This small molecule binds to this protein.
Small molecule (SMILES): CC(=O)N[C@H]1[C@H](O[C@H]2[C@H](O)[C@@H](NC(C)=O)CO[C@@H]2CO)O[C@H](CO)[C@@H](O)[C@@H]1O

Sequence of chain 1.A:
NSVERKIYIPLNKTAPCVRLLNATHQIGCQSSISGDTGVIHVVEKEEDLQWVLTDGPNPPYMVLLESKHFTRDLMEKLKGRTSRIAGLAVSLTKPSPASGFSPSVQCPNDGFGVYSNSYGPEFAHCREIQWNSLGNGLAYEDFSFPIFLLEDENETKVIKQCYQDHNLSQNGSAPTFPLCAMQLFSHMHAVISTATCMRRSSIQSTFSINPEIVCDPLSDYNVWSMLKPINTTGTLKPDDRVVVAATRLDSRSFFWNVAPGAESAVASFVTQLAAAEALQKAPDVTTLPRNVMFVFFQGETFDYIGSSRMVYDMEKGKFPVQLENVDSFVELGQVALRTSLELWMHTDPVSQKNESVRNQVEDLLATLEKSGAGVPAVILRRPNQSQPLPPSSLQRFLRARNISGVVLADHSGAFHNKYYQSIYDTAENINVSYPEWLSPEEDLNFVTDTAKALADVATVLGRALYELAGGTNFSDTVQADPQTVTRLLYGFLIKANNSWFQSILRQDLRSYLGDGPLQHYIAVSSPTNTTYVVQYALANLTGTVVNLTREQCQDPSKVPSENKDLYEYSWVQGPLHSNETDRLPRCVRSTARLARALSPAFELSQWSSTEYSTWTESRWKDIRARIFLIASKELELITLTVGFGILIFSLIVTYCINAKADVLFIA

Binding-site contacts:
Ligand atom C6 contacts residue SER384 of chain 1.A at 4.0 Å.
Ligand atom O7 contacts residue TYR152 of chain 1.A at 4.0 Å.
Ligand atom C5 contacts residue ASN435 of chain 1.A at 3.6 Å.
Ligand atom O7 contacts residue ASN435 of chain 1.A at 3.9 Å.
Ligand atom C5 contacts residue TYR152 of chain 1.A at 4.2 Å (hydrophobic).
Ligand atom C8 contacts residue ALA433 of chain 1.A at 3.3 Å (hydrophobic).
Ligand atom C7 contacts residue ASN435 of chain 1.A at 3.6 Å.
Ligand atom O6 contacts residue ASN387 of chain 1.A at 4.2 Å.
Ligand atom C4 contacts residue ASN435 of chain 1.A at 4.2 Å.
Ligand atom O7 contacts residue LEU431 of chain 1.A at 4.0 Å.
Ligand atom O5 contacts residue SER384 of chain 1.A at 4.1 Å.
Ligand atom C3 contacts residue ASN435 of chain 1.A at 3.8 Å.
Ligand atom O5 contacts residue ASN435 of chain 1.A at 2.3 Å (h-bond).
Ligand atom C8 contacts residue ARG434 of chain 1.A at 4.4 Å.
Ligand atom C2 contacts residue ASN435 of chain 1.A at 2.4 Å.
Ligand atom C5 contacts residue SER384 of chain 1.A at 4.4 Å.
Ligand atom C8 contacts residue ARG432 of chain 1.A at 4.5 Å.
Ligand atom C6 contacts residue VAL383 of chain 1.A at 3.6 Å (hydrophobic).
Ligand atom C1 contacts residue ASN435 of chain 1.A at 1.4 Å.
Ligand atom N2 contacts residue ASN435 of chain 1.A at 3.0 Å (h-bond).